Sequence of chain 2.C:
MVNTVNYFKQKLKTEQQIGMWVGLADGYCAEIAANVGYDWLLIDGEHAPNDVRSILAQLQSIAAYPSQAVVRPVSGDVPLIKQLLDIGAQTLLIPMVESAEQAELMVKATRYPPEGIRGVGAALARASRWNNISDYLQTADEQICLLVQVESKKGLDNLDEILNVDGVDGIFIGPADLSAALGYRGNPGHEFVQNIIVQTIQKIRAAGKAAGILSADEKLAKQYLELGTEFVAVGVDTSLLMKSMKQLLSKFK

Sequence of chain 2.A:
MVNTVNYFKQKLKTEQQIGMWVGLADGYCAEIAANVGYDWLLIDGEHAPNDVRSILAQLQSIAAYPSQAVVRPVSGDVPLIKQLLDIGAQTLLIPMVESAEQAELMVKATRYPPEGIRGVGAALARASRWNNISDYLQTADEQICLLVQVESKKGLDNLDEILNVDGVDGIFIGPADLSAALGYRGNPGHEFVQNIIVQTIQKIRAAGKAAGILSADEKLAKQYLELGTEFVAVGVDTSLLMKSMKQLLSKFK

Binding-site contacts:
Ligand atom O2 contacts residue LEU124 of chain 2.A at 3.7 Å.
Ligand atom C4 contacts residue ARG72 of chain 2.C at 3.3 Å.
Ligand atom O1 contacts residue ALA123 of chain 2.A at 3.6 Å (h-bond).
Ligand atom C4 contacts residue LEU124 of chain 2.A at 3.6 Å (hydrophobic).
Ligand atom C3 contacts residue LEU214 of chain 2.C at 4.1 Å (hydrophobic).
Ligand atom O1 contacts residue ALA122 of chain 2.A at 3.2 Å (h-bond).
Ligand atom O4 contacts residue ARG72 of chain 2.C at 2.9 Å (salt-bridge).
Ligand atom O4 contacts residue MN1 of chain 2.L at 4.1 Å.
Ligand atom C2 contacts residue ALA176 of chain 2.C at 3.9 Å (hydrophobic).
Ligand atom C2 contacts residue GLY121 of chain 2.A at 3.9 Å.
Ligand atom O1 contacts residue ALA176 of chain 2.C at 3.8 Å.
Ligand atom O4 contacts residue VAL120 of chain 2.A at 4.5 Å.
Ligand atom C4 contacts residue HIS47 of chain 2.C at 4.2 Å.
Ligand atom O2 contacts residue GLY121 of chain 2.A at 3.3 Å.
Ligand atom C1 contacts residue GLY121 of chain 2.A at 3.5 Å.
Ligand atom O1 contacts residue GLY121 of chain 2.A at 3.7 Å.
Ligand atom O4 contacts residue HIS47 of chain 2.C at 4.4 Å.
Ligand atom O4 contacts residue TRP21 of chain 2.C at 4.2 Å.
Ligand atom O1 contacts residue VAL120 of chain 2.A at 4.4 Å.
Ligand atom C3 contacts residue PYR1 of chain 2.K at 4.3 Å.
Ligand atom C2 contacts residue PYR1 of chain 2.K at 4.2 Å.
Ligand atom C4 contacts residue VAL120 of chain 2.A at 4.2 Å (hydrophobic).
Ligand atom C4 contacts residue TRP21 of chain 2.C at 4.4 Å (hydrophobic).
Ligand atom C3 contacts residue LEU124 of chain 2.A at 3.6 Å (hydrophobic).
Ligand atom O2 contacts residue ALA123 of chain 2.A at 2.8 Å (h-bond).
Ligand atom C1 contacts residue VAL120 of chain 2.A at 4.4 Å (hydrophobic).
Ligand atom C1 contacts residue ALA176 of chain 2.C at 4.3 Å (hydrophobic).
Ligand atom C3 contacts residue GLY121 of chain 2.A at 4.2 Å.
Ligand atom C1 contacts residue ALA122 of chain 2.A at 3.5 Å (hydrophobic).
Ligand atom C2 contacts residue VAL120 of chain 2.A at 4.1 Å (hydrophobic).
Ligand atom O4 contacts residue LEU214 of chain 2.C at 4.5 Å.
Ligand atom O4 contacts residue PYR1 of chain 2.K at 2.8 Å.
Ligand atom C1 contacts residue ALA123 of chain 2.A at 3.5 Å (hydrophobic).
Ligand atom O2 contacts residue ALA122 of chain 2.A at 3.4 Å (h-bond).
Ligand atom C4 contacts residue PYR1 of chain 2.K at 3.9 Å.
Ligand atom C4 contacts residue GLY121 of chain 2.A at 4.1 Å.

The protein below binds the small molecule below.
Small molecule (SMILES): O=CCCC(=O)O